This protein binds this small molecule.
Small molecule (SMILES): O=C1CC[C@H](N2C(=O)c3ccccc3C2=O)C(=O)N1

Binding-site contacts:
Ligand atom C06 contacts residue TYR102 of chain 1.C at 3.4 Å (hydrophobic).
Ligand atom C19 contacts residue PRO52 of chain 1.C at 4.1 Å (hydrophobic).
Ligand atom O16 contacts residue GLU77 of chain 1.C at 4.1 Å.
Ligand atom C08 contacts residue TRP80 of chain 1.C at 3.6 Å (hydrophobic).
Ligand atom O05 contacts residue TRP80 of chain 1.C at 3.0 Å (h-bond).
Ligand atom O18 contacts residue TRP80 of chain 1.C at 4.0 Å.
Ligand atom O01 contacts residue PHE78 of chain 1.C at 3.4 Å.
Ligand atom C06 contacts residue TRP80 of chain 1.C at 3.7 Å (hydrophobic).
Ligand atom C04 contacts residue SER79 of chain 1.C at 4.0 Å.
Ligand atom C08 contacts residue TRP100 of chain 1.C at 3.9 Å (hydrophobic).
Ligand atom O18 contacts residue ASN51 of chain 1.C at 3.5 Å.
Ligand atom O18 contacts residue TRP100 of chain 1.C at 3.7 Å.
Ligand atom C07 contacts residue TRP86 of chain 1.C at 3.6 Å (hydrophobic).
Ligand atom C06 contacts residue TRP86 of chain 1.C at 3.8 Å (hydrophobic).
Ligand atom O05 contacts residue PHE78 of chain 1.C at 3.5 Å (h-bond).
Ligand atom C07 contacts residue TRP100 of chain 1.C at 3.5 Å (hydrophobic).
Ligand atom O05 contacts residue TRP86 of chain 1.C at 3.7 Å.
Ligand atom C04 contacts residue TRP80 of chain 1.C at 3.4 Å (hydrophobic).
Ligand atom C13 contacts residue PRO52 of chain 1.C at 3.7 Å (hydrophobic).
Ligand atom O18 contacts residue PHE57 of chain 1.C at 3.4 Å.
Ligand atom N03 contacts residue PHE78 of chain 1.C at 2.9 Å (h-bond).
Ligand atom O05 contacts residue SER79 of chain 1.C at 3.3 Å.
Ligand atom C14 contacts residue PRO52 of chain 1.C at 3.6 Å (hydrophobic).
Ligand atom O01 contacts residue ASN51 of chain 1.C at 4.1 Å.
Ligand atom C02 contacts residue PHE78 of chain 1.C at 3.6 Å (hydrophobic).
Ligand atom C4 contacts residue PRO52 of chain 1.C at 3.9 Å (hydrophobic).
Ligand atom O05 contacts residue TYR102 of chain 1.C at 2.8 Å (h-bond).
Ligand atom O16 contacts residue PHE78 of chain 1.C at 3.9 Å.
Ligand atom C04 contacts residue TYR102 of chain 1.C at 3.5 Å (hydrophobic).
Ligand atom O01 contacts residue TRP80 of chain 1.C at 3.4 Å.
Ligand atom N09 contacts residue PRO52 of chain 1.C at 4.0 Å.
Ligand atom C04 contacts residue TRP86 of chain 1.C at 3.8 Å (hydrophobic).
Ligand atom C04 contacts residue PHE78 of chain 1.C at 3.6 Å (hydrophobic).
Ligand atom O16 contacts residue TRP86 of chain 1.C at 3.3 Å.
Ligand atom N03 contacts residue TRP80 of chain 1.C at 3.4 Å.
Ligand atom C02 contacts residue TRP80 of chain 1.C at 3.3 Å (hydrophobic).
Ligand atom O01 contacts residue PRO52 of chain 1.C at 3.5 Å.
Ligand atom C3 contacts residue PRO52 of chain 1.C at 3.8 Å (hydrophobic).
Ligand atom C3 contacts residue ASN51 of chain 1.C at 4.1 Å.
Ligand atom C06 contacts residue TRP100 of chain 1.C at 3.6 Å (hydrophobic).

Sequence of chain 1.C:
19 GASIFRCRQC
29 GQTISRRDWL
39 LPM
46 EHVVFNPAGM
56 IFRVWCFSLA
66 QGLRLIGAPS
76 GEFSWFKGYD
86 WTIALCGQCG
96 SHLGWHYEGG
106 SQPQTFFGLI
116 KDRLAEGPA